The protein below binds the small molecule below.
Small molecule (SMILES): O=C(O)CCCC(=O)Nc1ccc(/C=C/c2ccccc2)cc1

Binding-site contacts:
Ligand atom C3 contacts residue TRP104 of chain 1.B at 3.7 Å (hydrophobic).
Ligand atom C20 contacts residue GOL1 of chain 1.F at 3.4 Å.
Ligand atom O21 contacts residue GOL1 of chain 1.F at 2.8 Å (h-bond).
Ligand atom C1 contacts residue TRP104 of chain 1.B at 3.5 Å (hydrophobic).
Ligand atom C19 contacts residue ILE33 of chain 1.B at 4.0 Å (hydrophobic).
Ligand atom C1 contacts residue LEU45 of chain 1.B at 3.9 Å (hydrophobic).
Ligand atom C17 contacts residue LEU99 of chain 1.A at 3.7 Å (hydrophobic).
Ligand atom C13 contacts residue SER35 of chain 1.B at 3.5 Å.
Ligand atom O22 contacts residue GLN99 of chain 1.B at 4.0 Å.
Ligand atom O21 contacts residue LEU97 of chain 1.A at 3.4 Å (h-bond).
Ligand atom C10 contacts residue GLY98 of chain 1.B at 3.8 Å.
Ligand atom C6 contacts residue TRP104 of chain 1.B at 3.6 Å (hydrophobic).
Ligand atom C2 contacts residue LEU45 of chain 1.B at 3.7 Å (hydrophobic).
Ligand atom C4 contacts residue TYR94 of chain 1.B at 3.8 Å (hydrophobic).
Ligand atom C13 contacts residue GLY98 of chain 1.B at 3.9 Å.
Ligand atom C7 contacts residue TYR39 of chain 1.A at 3.4 Å (hydrophobic).
Ligand atom C4 contacts residue VAL37 of chain 1.B at 3.7 Å (hydrophobic).
Ligand atom C20 contacts residue GLN99 of chain 1.B at 3.9 Å.
Ligand atom C19 contacts residue LEU97 of chain 1.A at 3.7 Å (hydrophobic).
Ligand atom C14 contacts residue PRO101 of chain 1.A at 3.9 Å (hydrophobic).
Ligand atom C11 contacts residue GLY98 of chain 1.B at 3.7 Å.
Ligand atom O23 contacts residue GOL1 of chain 1.F at 2.9 Å (h-bond).
Ligand atom O23 contacts residue GLN99 of chain 1.B at 2.9 Å (h-bond).
Ligand atom C12 contacts residue PRO101 of chain 1.A at 3.7 Å (hydrophobic).
Ligand atom C18 contacts residue GLN99 of chain 1.B at 3.7 Å.
Ligand atom O22 contacts residue GLY98 of chain 1.B at 3.8 Å.
Ligand atom C3 contacts residue LEU45 of chain 1.B at 3.9 Å (hydrophobic).
Ligand atom C20 contacts residue LEU97 of chain 1.A at 3.7 Å (hydrophobic).
Ligand atom C14 contacts residue SER35 of chain 1.B at 3.9 Å.
Ligand atom C8 contacts residue ALA96 of chain 1.B at 3.5 Å (hydrophobic).
Ligand atom C11 contacts residue ASN96 of chain 1.A at 3.9 Å.
Ligand atom C5 contacts residue TRP104 of chain 1.B at 3.8 Å (hydrophobic).
Ligand atom C7 contacts residue PHE103 of chain 1.A at 3.8 Å (hydrophobic).
Ligand atom C4 contacts residue TRP104 of chain 1.B at 3.6 Å (hydrophobic).
Ligand atom C11 contacts residue PRO101 of chain 1.A at 4.0 Å (hydrophobic).
Ligand atom C12 contacts residue GLY98 of chain 1.B at 3.7 Å.
Ligand atom C2 contacts residue TRP104 of chain 1.B at 3.6 Å (hydrophobic).
Ligand atom C13 contacts residue PRO101 of chain 1.A at 3.5 Å (hydrophobic).
Ligand atom C5 contacts residue VAL37 of chain 1.B at 3.4 Å (hydrophobic).
Ligand atom C10 contacts residue TYR39 of chain 1.A at 3.3 Å (hydrophobic).

Sequence of chain 1.A:
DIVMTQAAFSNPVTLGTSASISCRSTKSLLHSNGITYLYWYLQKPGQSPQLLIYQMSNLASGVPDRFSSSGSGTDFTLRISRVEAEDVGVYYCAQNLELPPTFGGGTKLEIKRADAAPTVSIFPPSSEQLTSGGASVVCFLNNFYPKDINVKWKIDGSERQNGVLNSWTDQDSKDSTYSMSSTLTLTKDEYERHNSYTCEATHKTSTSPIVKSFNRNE

Sequence of chain 1.B:
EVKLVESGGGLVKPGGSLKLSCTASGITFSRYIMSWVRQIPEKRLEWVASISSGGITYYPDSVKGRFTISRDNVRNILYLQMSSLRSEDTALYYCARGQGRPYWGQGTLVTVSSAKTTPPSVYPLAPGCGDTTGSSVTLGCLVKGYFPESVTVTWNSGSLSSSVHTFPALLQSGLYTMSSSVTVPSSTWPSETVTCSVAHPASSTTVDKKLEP